The protein below binds the small molecule below.
Small molecule (SMILES): CC(=O)N[C@H]1[C@H](O[C@H]2[C@H](O)[C@@H](NC(C)=O)CO[C@@H]2CO)O[C@H](CO)[C@@H](O)[C@@H]1O

Binding-site contacts:
Ligand atom C5 contacts residue ASN78 of chain 1.A at 3.5 Å.
Ligand atom O5 contacts residue ASN78 of chain 1.A at 2.6 Å (h-bond).
Ligand atom C2 contacts residue ASN78 of chain 1.A at 2.6 Å.
Ligand atom C1 contacts residue ASN78 of chain 1.A at 1.5 Å.
Ligand atom C6 contacts residue ASN78 of chain 1.A at 3.6 Å.
Ligand atom C3 contacts residue ASN78 of chain 1.A at 3.8 Å.
Ligand atom C4 contacts residue ASN78 of chain 1.A at 4.0 Å.
Ligand atom N2 contacts residue ASN78 of chain 1.A at 3.3 Å (h-bond).
Ligand atom C7 contacts residue ASN78 of chain 1.A at 4.5 Å.

Sequence of chain 1.A:
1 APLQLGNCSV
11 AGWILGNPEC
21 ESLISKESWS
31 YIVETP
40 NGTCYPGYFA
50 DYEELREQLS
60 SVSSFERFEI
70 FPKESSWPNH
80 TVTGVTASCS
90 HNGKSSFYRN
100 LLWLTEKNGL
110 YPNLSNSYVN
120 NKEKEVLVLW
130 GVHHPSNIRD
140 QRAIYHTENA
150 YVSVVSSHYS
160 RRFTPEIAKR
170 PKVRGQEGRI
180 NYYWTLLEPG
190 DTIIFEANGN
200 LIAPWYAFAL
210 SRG